Binding-site contacts:
Ligand atom O1 contacts residue GLN94 of chain 4.A at 3.0 Å (h-bond).
Ligand atom CA contacts residue NAD1 of chain 4.B at 3.8 Å.
Ligand atom C contacts residue SER142 of chain 4.A at 3.6 Å.
Ligand atom CB contacts residue TRP187 of chain 4.A at 3.4 Å (hydrophobic).
Ligand atom O1 contacts residue GLN196 of chain 4.A at 2.7 Å (h-bond).
Ligand atom O contacts residue SER142 of chain 4.A at 2.5 Å (h-bond).
Ligand atom CA contacts residue HIS144 of chain 4.A at 4.3 Å.
Ligand atom C contacts residue TYR155 of chain 4.A at 3.1 Å (hydrophobic).
Ligand atom C1 contacts residue HIS144 of chain 4.A at 4.0 Å.
Ligand atom O contacts residue NAD1 of chain 4.B at 3.5 Å.
Ligand atom CB contacts residue NAD1 of chain 4.B at 4.0 Å.
Ligand atom O contacts residue TYR155 of chain 4.A at 3.1 Å (h-bond).
Ligand atom OXT contacts residue GLN196 of chain 4.A at 4.4 Å.
Ligand atom C contacts residue NAD1 of chain 4.B at 3.2 Å.
Ligand atom O1 contacts residue LEU192 of chain 4.A at 3.8 Å.
Ligand atom O2 contacts residue SER142 of chain 4.A at 4.2 Å.
Ligand atom CB contacts residue TRP257 of chain 4.A at 3.7 Å (hydrophobic).
Ligand atom OXT contacts residue TRP187 of chain 4.A at 3.8 Å.
Ligand atom O1 contacts residue TRP187 of chain 4.A at 3.9 Å.
Ligand atom O2 contacts residue TYR155 of chain 4.A at 2.4 Å (h-bond).
Ligand atom OXT contacts residue GLN94 of chain 4.A at 3.9 Å.
Ligand atom O1 contacts residue LYS152 of chain 4.A at 3.3 Å (salt-bridge).
Ligand atom C1 contacts residue TRP187 of chain 4.A at 3.5 Å (hydrophobic).
Ligand atom OXT contacts residue LYS152 of chain 4.A at 2.6 Å (salt-bridge).
Ligand atom C1 contacts residue GLN196 of chain 4.A at 3.7 Å.
Ligand atom CA contacts residue TRP187 of chain 4.A at 3.7 Å (hydrophobic).
Ligand atom O2 contacts residue LEU192 of chain 4.A at 3.8 Å.
Ligand atom O contacts residue HIS144 of chain 4.A at 3.1 Å (h-bond).
Ligand atom CB contacts residue GLY186 of chain 4.A at 4.4 Å.
Ligand atom CB contacts residue HIS144 of chain 4.A at 4.1 Å.
Ligand atom C1 contacts residue GLN94 of chain 4.A at 3.7 Å.
Ligand atom OXT contacts residue HIS144 of chain 4.A at 2.9 Å.
Ligand atom C1 contacts residue LYS152 of chain 4.A at 3.2 Å.
Ligand atom O2 contacts residue NAD1 of chain 4.B at 3.1 Å.
Ligand atom C contacts residue HIS144 of chain 4.A at 4.0 Å.

The small molecule below binds the protein below.
Small molecule (SMILES): CC(C(=O)O)C(=O)O

Sequence of chain 4.A:
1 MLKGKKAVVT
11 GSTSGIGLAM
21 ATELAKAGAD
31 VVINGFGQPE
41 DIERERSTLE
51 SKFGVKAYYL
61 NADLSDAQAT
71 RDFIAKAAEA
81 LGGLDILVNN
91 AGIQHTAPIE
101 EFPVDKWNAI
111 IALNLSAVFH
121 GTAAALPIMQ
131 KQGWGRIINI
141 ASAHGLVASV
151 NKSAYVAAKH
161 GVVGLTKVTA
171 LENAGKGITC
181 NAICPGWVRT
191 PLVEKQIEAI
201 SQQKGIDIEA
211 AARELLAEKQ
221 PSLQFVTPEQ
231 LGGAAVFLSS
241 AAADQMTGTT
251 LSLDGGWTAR